The small molecule below binds the protein below.
Small molecule (SMILES): Nc1ncnc2c1ncn2[C@@H]1O[C@H](CO[P](=O)(O)O[P](=O)(O)NP(=O)(O)O)[C@@H](O)[C@H]1O

Binding-site contacts:
Ligand atom C1' contacts residue TYR17 of chain 1.E at 3.2 Å (hydrophobic).
Ligand atom N3B contacts residue LEU125 of chain 1.F at 2.9 Å (h-bond).
Ligand atom O2' contacts residue GLY112 of chain 1.F at 3.3 Å (h-bond).
Ligand atom O3G contacts residue LYS377 of chain 1.F at 2.6 Å (salt-bridge).
Ligand atom O2' contacts residue TYR17 of chain 1.E at 2.7 Å (h-bond).
Ligand atom O2A contacts residue MG1 of chain 1.T at 2.5 Å.
Ligand atom O1A contacts residue VAL130 of chain 1.F at 2.9 Å (h-bond).
Ligand atom O1G contacts residue VAL128 of chain 1.F at 2.7 Å (h-bond).
Ligand atom O3G contacts residue GLY124 of chain 1.F at 3.2 Å.
Ligand atom O3G contacts residue LEU125 of chain 1.F at 2.8 Å (h-bond).
Ligand atom O1G contacts residue GLY127 of chain 1.F at 2.8 Å (h-bond).
Ligand atom O1G contacts residue HIS126 of chain 1.F at 3.3 Å.
Ligand atom N7 contacts residue ASN57 of chain 1.F at 3.2 Å (h-bond).
Ligand atom O1A contacts residue GLY129 of chain 1.F at 3.2 Å (h-bond).
Ligand atom O3' contacts residue GLY112 of chain 1.F at 3.1 Å (h-bond).
Ligand atom O3A contacts residue GLY127 of chain 1.F at 3.0 Å.
Ligand atom O5' contacts residue VAL130 of chain 1.F at 3.2 Å.
Ligand atom N3 contacts residue TYR17 of chain 1.E at 2.7 Å (h-bond).
Ligand atom N3B contacts residue GLY127 of chain 1.F at 3.1 Å (h-bond).
Ligand atom O2G contacts residue GLY129 of chain 1.F at 3.2 Å (h-bond).
Ligand atom O2A contacts residue ASN57 of chain 1.F at 2.8 Å (h-bond).
Ligand atom O2A contacts residue VAL130 of chain 1.F at 2.9 Å (h-bond).
Ligand atom O1G contacts residue GLY129 of chain 1.F at 3.1 Å (h-bond).
Ligand atom O3G contacts residue HIS126 of chain 1.F at 3.2 Å (h-bond).
Ligand atom O3' contacts residue LYS113 of chain 1.F at 3.1 Å.
Ligand atom O1G contacts residue GLN375 of chain 1.F at 2.8 Å (h-bond).
Ligand atom C8 contacts residue ASN57 of chain 1.F at 3.1 Å.
Ligand atom O2B contacts residue LYS113 of chain 1.F at 3.1 Å.
Ligand atom C2' contacts residue TYR17 of chain 1.E at 3.3 Å (hydrophobic).
Ligand atom O2G contacts residue MG1 of chain 1.T at 2.1 Å.
Ligand atom O2B contacts residue ASN57 of chain 1.F at 2.7 Å (h-bond).
Ligand atom O2' contacts residue ILE22 of chain 1.E at 3.1 Å.
Ligand atom O2B contacts residue MG1 of chain 1.T at 2.5 Å.
Ligand atom C5' contacts residue ALA110 of chain 1.F at 3.3 Å (hydrophobic).
Ligand atom O3' contacts residue GLY111 of chain 1.F at 3.3 Å.
Ligand atom N6 contacts residue ASP84 of chain 1.F at 3.0 Å (salt-bridge).
Ligand atom O1B contacts residue LYS113 of chain 1.F at 3.1 Å.
Ligand atom O1A contacts residue VAL128 of chain 1.F at 3.1 Å.
Ligand atom O4' contacts residue VAL104 of chain 1.F at 3.2 Å.
Ligand atom O2G contacts residue GLU53 of chain 1.F at 3.2 Å (salt-bridge).

Sequence of chain 1.F:
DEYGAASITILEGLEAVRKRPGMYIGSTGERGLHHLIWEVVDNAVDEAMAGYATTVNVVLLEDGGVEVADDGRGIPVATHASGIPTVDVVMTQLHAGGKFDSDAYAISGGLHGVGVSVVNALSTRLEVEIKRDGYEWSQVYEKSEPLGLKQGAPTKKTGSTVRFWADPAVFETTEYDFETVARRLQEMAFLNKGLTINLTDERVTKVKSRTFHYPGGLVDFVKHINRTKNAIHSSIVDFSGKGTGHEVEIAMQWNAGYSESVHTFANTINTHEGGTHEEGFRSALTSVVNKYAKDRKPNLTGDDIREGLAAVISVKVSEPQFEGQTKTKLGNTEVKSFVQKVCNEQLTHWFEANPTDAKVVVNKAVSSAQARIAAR

Sequence of chain 1.E:
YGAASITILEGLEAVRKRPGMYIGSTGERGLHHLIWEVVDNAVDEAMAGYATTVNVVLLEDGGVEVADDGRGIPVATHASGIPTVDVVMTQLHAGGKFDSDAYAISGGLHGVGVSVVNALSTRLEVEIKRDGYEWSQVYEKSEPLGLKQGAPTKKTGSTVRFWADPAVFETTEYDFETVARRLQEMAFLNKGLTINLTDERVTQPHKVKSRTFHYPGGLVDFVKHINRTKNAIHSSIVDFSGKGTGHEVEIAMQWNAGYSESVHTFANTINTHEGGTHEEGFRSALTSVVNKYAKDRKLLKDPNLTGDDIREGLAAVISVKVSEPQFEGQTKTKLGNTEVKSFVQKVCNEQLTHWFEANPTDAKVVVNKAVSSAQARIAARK